Binding-site contacts:
Ligand atom C7 contacts residue ASN27 of chain 1.O at 4.5 Å.
Ligand atom O6 contacts residue GLN19 of chain 1.O at 3.6 Å (h-bond).
Ligand atom O6 contacts residue ARG314 of chain 1.O at 4.0 Å.
Ligand atom C5 contacts residue GLN19 of chain 1.O at 4.3 Å.
Ligand atom O5 contacts residue ASN27 of chain 1.O at 2.4 Å (h-bond).
Ligand atom C1 contacts residue ASN27 of chain 1.O at 1.5 Å.
Ligand atom O6 contacts residue ASN27 of chain 1.O at 4.2 Å.
Ligand atom C2 contacts residue ASN27 of chain 1.O at 2.8 Å.
Ligand atom C3 contacts residue ASN27 of chain 1.O at 4.0 Å.
Ligand atom C5 contacts residue ASN27 of chain 1.O at 3.6 Å.
Ligand atom C6 contacts residue ASN27 of chain 1.O at 4.4 Å.
Ligand atom C6 contacts residue GLN19 of chain 1.O at 3.3 Å.
Ligand atom O5 contacts residue GLN19 of chain 1.O at 3.5 Å (h-bond).
Ligand atom N2 contacts residue ASN27 of chain 1.O at 3.3 Å (h-bond).
Ligand atom C1 contacts residue GLN19 of chain 1.O at 4.3 Å.
Ligand atom C4 contacts residue ASN27 of chain 1.O at 4.4 Å.

This small molecule binds to this protein.
Small molecule (SMILES): CC(=O)N[C@H]1[C@H](O[C@H]2[C@H](O)[C@@H](NC(C)=O)CO[C@@H]2CO)O[C@H](CO)[C@@H](O)[C@@H]1O

Sequence of chain 1.O:
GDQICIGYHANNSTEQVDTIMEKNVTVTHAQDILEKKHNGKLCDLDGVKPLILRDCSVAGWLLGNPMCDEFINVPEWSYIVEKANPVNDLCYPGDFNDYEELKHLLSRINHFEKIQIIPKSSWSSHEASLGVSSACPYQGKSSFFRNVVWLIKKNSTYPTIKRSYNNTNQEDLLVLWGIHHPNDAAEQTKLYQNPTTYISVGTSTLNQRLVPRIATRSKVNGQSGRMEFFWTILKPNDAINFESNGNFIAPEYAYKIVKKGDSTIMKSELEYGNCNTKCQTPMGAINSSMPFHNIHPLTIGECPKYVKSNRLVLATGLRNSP